Binding-site contacts:
Ligand atom O7 contacts residue ASN355 of chain 1.D at 3.7 Å.
Ligand atom C7 contacts residue NAG2 of chain 1.DA at 4.0 Å.
Ligand atom O5 contacts residue NAG1 of chain 1.DA at 3.8 Å.
Ligand atom C4 contacts residue NAG2 of chain 1.DA at 4.0 Å.
Ligand atom C5 contacts residue NAG1 of chain 1.DA at 4.2 Å.
Ligand atom O4 contacts residue NAG1 of chain 1.DA at 2.8 Å (h-bond).
Ligand atom O6 contacts residue NAG1 of chain 1.DA at 3.3 Å (h-bond).
Ligand atom C4 contacts residue ASN332 of chain 1.D at 4.1 Å.
Ligand atom C3 contacts residue NAG2 of chain 1.DA at 4.0 Å.
Ligand atom C8 contacts residue THR341 of chain 1.D at 3.8 Å.
Ligand atom N2 contacts residue ASN332 of chain 1.D at 2.9 Å (h-bond).
Ligand atom O7 contacts residue NAG2 of chain 1.DA at 3.1 Å (h-bond).
Ligand atom C8 contacts residue SER333 of chain 1.D at 3.3 Å.
Ligand atom C1 contacts residue SER333 of chain 1.D at 4.3 Å.
Ligand atom O3 contacts residue NAG2 of chain 1.DA at 4.1 Å.
Ligand atom C6 contacts residue NAG1 of chain 1.DA at 4.0 Å.
Ligand atom O7 contacts residue NAG1 of chain 1.DA at 3.5 Å (h-bond).
Ligand atom C2 contacts residue SER357 of chain 1.D at 4.0 Å.
Ligand atom C2 contacts residue ASN332 of chain 1.D at 2.4 Å.
Ligand atom C6 contacts residue NAG2 of chain 1.DA at 3.8 Å.
Ligand atom C7 contacts residue ASN332 of chain 1.D at 3.5 Å.
Ligand atom O7 contacts residue SER357 of chain 1.D at 2.9 Å (h-bond).
Ligand atom C7 contacts residue SER333 of chain 1.D at 3.7 Å.
Ligand atom C5 contacts residue ASN332 of chain 1.D at 3.7 Å.
Ligand atom C7 contacts residue SER357 of chain 1.D at 3.8 Å.
Ligand atom O7 contacts residue ASN332 of chain 1.D at 3.7 Å.
Ligand atom C1 contacts residue NAG2 of chain 1.DA at 3.8 Å.
Ligand atom C1 contacts residue SER357 of chain 1.D at 4.2 Å.
Ligand atom C2 contacts residue NAG2 of chain 1.DA at 3.3 Å.
Ligand atom C1 contacts residue ASN332 of chain 1.D at 1.4 Å.
Ligand atom O5 contacts residue NAG2 of chain 1.DA at 3.4 Å.
Ligand atom O5 contacts residue ASN332 of chain 1.D at 2.3 Å (h-bond).
Ligand atom N2 contacts residue SER333 of chain 1.D at 3.3 Å (h-bond).
Ligand atom N2 contacts residue NAG2 of chain 1.DA at 4.1 Å.
Ligand atom O3 contacts residue NAG1 of chain 1.DA at 3.6 Å.
Ligand atom O6 contacts residue NAG2 of chain 1.DA at 4.1 Å.
Ligand atom C3 contacts residue ASN332 of chain 1.D at 3.7 Å.
Ligand atom C4 contacts residue NAG1 of chain 1.DA at 3.3 Å.
Ligand atom O4 contacts residue NAG2 of chain 1.DA at 3.3 Å.
Ligand atom C1 contacts residue NAG1 of chain 1.DA at 3.9 Å.

This protein binds this small molecule.
Small molecule (SMILES): CC(=O)N[C@H]1[C@H](O[C@H]2[C@H](O)[C@@H](NC(C)=O)CO[C@@H]2CO)O[C@H](CO)[C@@H](O)[C@@H]1O

Sequence of chain 1.D:
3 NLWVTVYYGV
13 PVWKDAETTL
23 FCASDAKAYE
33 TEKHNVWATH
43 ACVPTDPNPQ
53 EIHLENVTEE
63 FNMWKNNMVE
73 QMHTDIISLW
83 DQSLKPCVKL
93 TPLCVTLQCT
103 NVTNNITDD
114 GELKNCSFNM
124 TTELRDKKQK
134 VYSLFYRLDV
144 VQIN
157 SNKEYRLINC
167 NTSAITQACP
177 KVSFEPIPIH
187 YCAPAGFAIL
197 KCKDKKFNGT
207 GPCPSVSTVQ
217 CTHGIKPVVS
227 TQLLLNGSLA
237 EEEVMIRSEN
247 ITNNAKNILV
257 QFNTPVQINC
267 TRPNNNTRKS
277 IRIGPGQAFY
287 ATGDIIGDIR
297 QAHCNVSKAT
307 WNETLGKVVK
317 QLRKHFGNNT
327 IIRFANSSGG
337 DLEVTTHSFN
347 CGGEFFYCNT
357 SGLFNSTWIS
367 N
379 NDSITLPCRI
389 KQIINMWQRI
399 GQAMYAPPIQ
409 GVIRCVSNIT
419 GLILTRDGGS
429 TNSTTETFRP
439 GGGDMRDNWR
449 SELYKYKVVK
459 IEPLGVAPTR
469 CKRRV